Sequence of chain 1.B:
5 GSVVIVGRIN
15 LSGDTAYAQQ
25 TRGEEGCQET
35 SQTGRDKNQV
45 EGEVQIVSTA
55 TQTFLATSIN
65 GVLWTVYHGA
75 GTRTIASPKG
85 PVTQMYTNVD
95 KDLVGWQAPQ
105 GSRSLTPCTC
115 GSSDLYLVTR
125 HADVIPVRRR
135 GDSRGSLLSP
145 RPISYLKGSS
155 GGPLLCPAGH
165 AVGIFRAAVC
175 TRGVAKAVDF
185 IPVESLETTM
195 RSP

Binding-site contacts:
Ligand atom C4 contacts residue PHE169 of chain 1.B at 3.4 Å (hydrophobic).
Ligand atom C51 contacts residue HIS72 of chain 1.B at 3.5 Å.
Ligand atom O50 contacts residue PHE58 of chain 1.B at 3.5 Å.
Ligand atom O46 contacts residue LEU150 of chain 1.B at 3.3 Å (h-bond).
Ligand atom C51 contacts residue SER154 of chain 1.B at 3.7 Å.
Ligand atom S47 contacts residue SER154 of chain 1.B at 3.4 Å (h-bond).
Ligand atom N45 contacts residue HIS72 of chain 1.B at 3.1 Å (h-bond).
Ligand atom CL1 contacts residue ASP183 of chain 1.B at 3.2 Å.
Ligand atom O50 contacts residue SER154 of chain 1.B at 2.8 Å (h-bond).
Ligand atom F43 contacts residue ALA172 of chain 1.B at 3.3 Å.
Ligand atom C31 contacts residue ASP96 of chain 1.B at 3.5 Å.
Ligand atom CL1 contacts residue ARG170 of chain 1.B at 3.5 Å.
Ligand atom O35 contacts residue VAL93 of chain 1.B at 3.2 Å (h-bond).
Ligand atom O46 contacts residue LYS151 of chain 1.B at 3.6 Å.
Ligand atom O35 contacts residue ASP96 of chain 1.B at 3.5 Å.
Ligand atom C36 contacts residue ASP96 of chain 1.B at 3.5 Å.
Ligand atom C44 contacts residue SER154 of chain 1.B at 3.5 Å.
Ligand atom N13 contacts residue ALA172 of chain 1.B at 2.9 Å (h-bond).
Ligand atom C9 contacts residue HIS72 of chain 1.B at 3.6 Å.
Ligand atom O48 contacts residue GLY152 of chain 1.B at 3.1 Å (h-bond).
Ligand atom O23 contacts residue ALA171 of chain 1.B at 3.3 Å.
Ligand atom O46 contacts residue GLY152 of chain 1.B at 3.3 Å (h-bond).
Ligand atom O23 contacts residue ALA172 of chain 1.B at 2.9 Å (h-bond).
Ligand atom F42 contacts residue LYS151 of chain 1.B at 3.6 Å.
Ligand atom F43 contacts residue LEU150 of chain 1.B at 3.5 Å.
Ligand atom O50 contacts residue GLY152 of chain 1.B at 3.4 Å.
Ligand atom C19 contacts residue ASP96 of chain 1.B at 3.6 Å.
Ligand atom C8 contacts residue ARG170 of chain 1.B at 3.5 Å.
Ligand atom C49 contacts residue HIS72 of chain 1.B at 3.5 Å.
Ligand atom N5 contacts residue ARG170 of chain 1.B at 3.0 Å (salt-bridge).
Ligand atom O46 contacts residue SER154 of chain 1.B at 3.5 Å (h-bond).
Ligand atom C4 contacts residue ARG170 of chain 1.B at 3.5 Å.
Ligand atom C16 contacts residue HIS72 of chain 1.B at 3.5 Å.
Ligand atom N45 contacts residue SER154 of chain 1.B at 3.1 Å (h-bond).
Ligand atom C27 contacts residue ASP96 of chain 1.B at 3.6 Å.
Ligand atom C36 contacts residue VAL93 of chain 1.B at 3.1 Å (hydrophobic).
Ligand atom C12 contacts residue ALA172 of chain 1.B at 3.4 Å (hydrophobic).
Ligand atom O21 contacts residue ALA172 of chain 1.B at 2.9 Å (h-bond).
Ligand atom C40 contacts residue ARG138 of chain 1.B at 3.5 Å.
Ligand atom N5 contacts residue HIS72 of chain 1.B at 3.2 Å (h-bond).

A protein and the small-molecule ligand that binds it are described below.
Small molecule (SMILES): COc1cnc(O[C@@H]2C[C@@H](C(=O)N[C@]3(C(=O)NS(=O)(=O)C4CC4)C[C@H]3C(F)F)N(C(=O)[C@@H](NC(=O)OC(C)(C)C)C(C)(C)C)C2)c2cc(Cl)ccc12